Sequence of chain 6.A:
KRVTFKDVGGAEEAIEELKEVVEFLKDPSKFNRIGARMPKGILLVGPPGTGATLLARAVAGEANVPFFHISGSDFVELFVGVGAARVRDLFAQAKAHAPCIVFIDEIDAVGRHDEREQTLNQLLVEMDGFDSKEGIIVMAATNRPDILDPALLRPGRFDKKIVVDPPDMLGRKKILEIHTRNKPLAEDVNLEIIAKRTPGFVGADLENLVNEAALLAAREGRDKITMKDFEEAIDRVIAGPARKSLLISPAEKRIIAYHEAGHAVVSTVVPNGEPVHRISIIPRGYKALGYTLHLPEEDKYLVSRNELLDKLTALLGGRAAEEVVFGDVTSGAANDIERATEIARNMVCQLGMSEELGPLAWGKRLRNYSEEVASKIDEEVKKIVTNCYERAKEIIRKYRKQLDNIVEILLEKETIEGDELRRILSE

Sequence of chain 1.A:
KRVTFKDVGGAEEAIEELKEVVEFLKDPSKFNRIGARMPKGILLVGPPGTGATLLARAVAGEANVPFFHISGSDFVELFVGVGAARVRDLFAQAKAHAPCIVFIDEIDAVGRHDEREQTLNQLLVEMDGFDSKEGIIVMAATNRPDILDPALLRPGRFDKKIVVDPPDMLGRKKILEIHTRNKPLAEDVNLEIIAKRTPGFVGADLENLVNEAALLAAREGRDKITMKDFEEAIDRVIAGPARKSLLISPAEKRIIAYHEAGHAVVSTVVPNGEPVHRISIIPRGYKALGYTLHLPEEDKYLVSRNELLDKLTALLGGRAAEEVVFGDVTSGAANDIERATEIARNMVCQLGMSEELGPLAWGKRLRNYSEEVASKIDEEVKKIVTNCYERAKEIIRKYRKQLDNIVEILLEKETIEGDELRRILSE

Binding-site contacts:
Ligand atom CAK contacts residue LEU370 of chain 1.A at 4.0 Å (hydrophobic).
Ligand atom CBG contacts residue LYS306 of chain 6.A at 3.5 Å.
Ligand atom OAI contacts residue GLU279 of chain 6.A at 2.5 Å (salt-bridge).
Ligand atom OAF contacts residue ASP355 of chain 6.A at 3.0 Å (salt-bridge).
Ligand atom CAX contacts residue GLU279 of chain 6.A at 4.0 Å.
Ligand atom OAG contacts residue LEU308 of chain 6.A at 3.0 Å (h-bond).
Ligand atom CAA contacts residue GLY351 of chain 6.A at 4.0 Å.
Ligand atom CBF contacts residue GLY351 of chain 6.A at 3.5 Å.
Ligand atom C contacts residue TYR320 of chain 1.A at 3.7 Å (hydrophobic).
Ligand atom NAT contacts residue GLU279 of chain 6.A at 2.9 Å (salt-bridge).
Ligand atom CAB contacts residue HIS278 of chain 6.A at 3.5 Å.
Ligand atom CAK contacts residue ALA353 of chain 6.A at 3.7 Å (hydrophobic).
Ligand atom CAR contacts residue LYS306 of chain 6.A at 3.1 Å.
Ligand atom OAF contacts residue HIS278 of chain 6.A at 3.4 Å (h-bond).
Ligand atom CAX contacts residue ZN1 of chain 6.D at 2.9 Å.
Ligand atom NAV contacts residue GLY351 of chain 6.A at 3.8 Å.
Ligand atom CAM contacts residue ALA353 of chain 6.A at 3.6 Å (hydrophobic).
Ligand atom OAI contacts residue ZN1 of chain 6.D at 2.1 Å.
Ligand atom OAG contacts residue ALA307 of chain 6.A at 3.7 Å.
Ligand atom OAF contacts residue ZN1 of chain 6.D at 2.1 Å.
Ligand atom CB contacts residue LEU308 of chain 6.A at 3.8 Å (hydrophobic).
Ligand atom OAI contacts residue HIS278 of chain 6.A at 3.2 Å (h-bond).
Ligand atom CAA contacts residue LEU321 of chain 1.A at 3.3 Å (hydrophobic).
Ligand atom CAB contacts residue ILE275 of chain 6.A at 4.0 Å (hydrophobic).
Ligand atom CAS contacts residue GLU279 of chain 6.A at 4.0 Å.
Ligand atom CAA contacts residue LEU308 of chain 6.A at 3.7 Å (hydrophobic).
Ligand atom O contacts residue TYR320 of chain 1.A at 3.4 Å (h-bond).
Ligand atom OAI contacts residue HIS282 of chain 6.A at 3.0 Å (h-bond).
Ligand atom NAT contacts residue HIS278 of chain 6.A at 3.9 Å.
Ligand atom CB contacts residue TYR320 of chain 1.A at 3.4 Å (hydrophobic).
Ligand atom CAX contacts residue HIS278 of chain 6.A at 3.9 Å.
Ligand atom CA contacts residue LEU308 of chain 6.A at 4.0 Å (hydrophobic).
Ligand atom CAK contacts residue SER350 of chain 6.A at 3.4 Å.
Ligand atom CAN contacts residue SER350 of chain 6.A at 3.3 Å.
Ligand atom CAJ contacts residue LEU370 of chain 1.A at 4.0 Å (hydrophobic).
Ligand atom CAJ contacts residue ALA353 of chain 6.A at 3.4 Å (hydrophobic).
Ligand atom N contacts residue LYS306 of chain 6.A at 3.7 Å.
Ligand atom NAT contacts residue ZN1 of chain 6.D at 3.0 Å.
Ligand atom CA contacts residue TYR320 of chain 1.A at 3.4 Å (hydrophobic).
Ligand atom NAT contacts residue GLY309 of chain 6.A at 3.5 Å (h-bond).

A small-molecule ligand and the protein it binds are described below.
Small molecule (SMILES): CC(C)C[C@H](CC(=O)NO)C(=O)N[C@@H](Cc1ccc2ccccc2c1)C(=O)N[C@@H](C)C(N)=O